Binding-site contacts:
Ligand atom N9 contacts residue ALA42 of chain 2.A at 3.5 Å (h-bond).
Ligand atom C11 contacts residue ALA45 of chain 2.A at 4.3 Å (hydrophobic).
Ligand atom C5 contacts residue ALA45 of chain 2.A at 4.2 Å (hydrophobic).
Ligand atom O5 contacts residue ALA49 of chain 2.A at 4.3 Å.
Ligand atom C8 contacts residue ALA45 of chain 2.A at 3.9 Å (hydrophobic).
Ligand atom O9A contacts residue ALA42 of chain 2.A at 3.5 Å (h-bond).
Ligand atom C5 contacts residue ALA49 of chain 2.A at 3.6 Å (hydrophobic).
Ligand atom O9A contacts residue ALA46 of chain 2.A at 3.5 Å.
Ligand atom C7 contacts residue ALA45 of chain 2.A at 3.8 Å (hydrophobic).
Ligand atom C9 contacts residue ALA42 of chain 2.A at 3.8 Å (hydrophobic).
Ligand atom C3 contacts residue ALA49 of chain 2.A at 4.4 Å (hydrophobic).
Ligand atom C6 contacts residue ALA49 of chain 2.A at 4.3 Å (hydrophobic).
Ligand atom C11 contacts residue ALA46 of chain 2.A at 3.7 Å (hydrophobic).
Ligand atom O5 contacts residue ALA45 of chain 2.A at 4.2 Å.
Ligand atom O9B contacts residue ALA42 of chain 2.A at 3.5 Å.
Ligand atom C4 contacts residue ALA49 of chain 2.A at 4.4 Å (hydrophobic).
Ligand atom C6 contacts residue ALA45 of chain 2.A at 4.0 Å (hydrophobic).
Ligand atom C6 contacts residue ALA46 of chain 2.A at 4.3 Å (hydrophobic).
Ligand atom C8 contacts residue ALA46 of chain 2.A at 4.3 Å (hydrophobic).
Ligand atom N9 contacts residue ALA46 of chain 2.A at 4.1 Å.
Ligand atom C11 contacts residue ALA49 of chain 2.A at 4.2 Å (hydrophobic).
Ligand atom C9 contacts residue ALA46 of chain 2.A at 4.0 Å (hydrophobic).
Ligand atom C10 contacts residue ALA46 of chain 2.A at 3.6 Å (hydrophobic).
Ligand atom C7 contacts residue ALA46 of chain 2.A at 4.4 Å (hydrophobic).
Ligand atom C8 contacts residue ALA42 of chain 2.A at 4.0 Å (hydrophobic).

Sequence of chain 2.A:
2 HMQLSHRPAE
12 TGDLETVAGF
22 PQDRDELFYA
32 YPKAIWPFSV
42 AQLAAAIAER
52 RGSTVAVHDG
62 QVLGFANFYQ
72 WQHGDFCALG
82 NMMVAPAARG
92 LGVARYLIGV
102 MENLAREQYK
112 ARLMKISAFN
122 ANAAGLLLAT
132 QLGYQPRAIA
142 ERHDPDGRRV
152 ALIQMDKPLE

The protein below binds the small molecule below.
Small molecule (SMILES): O=C(N[C@H](CO)[C@H](O)c1ccc([N+](=O)[O-])cc1)C(Cl)Cl